Sequence of chain 1.A:
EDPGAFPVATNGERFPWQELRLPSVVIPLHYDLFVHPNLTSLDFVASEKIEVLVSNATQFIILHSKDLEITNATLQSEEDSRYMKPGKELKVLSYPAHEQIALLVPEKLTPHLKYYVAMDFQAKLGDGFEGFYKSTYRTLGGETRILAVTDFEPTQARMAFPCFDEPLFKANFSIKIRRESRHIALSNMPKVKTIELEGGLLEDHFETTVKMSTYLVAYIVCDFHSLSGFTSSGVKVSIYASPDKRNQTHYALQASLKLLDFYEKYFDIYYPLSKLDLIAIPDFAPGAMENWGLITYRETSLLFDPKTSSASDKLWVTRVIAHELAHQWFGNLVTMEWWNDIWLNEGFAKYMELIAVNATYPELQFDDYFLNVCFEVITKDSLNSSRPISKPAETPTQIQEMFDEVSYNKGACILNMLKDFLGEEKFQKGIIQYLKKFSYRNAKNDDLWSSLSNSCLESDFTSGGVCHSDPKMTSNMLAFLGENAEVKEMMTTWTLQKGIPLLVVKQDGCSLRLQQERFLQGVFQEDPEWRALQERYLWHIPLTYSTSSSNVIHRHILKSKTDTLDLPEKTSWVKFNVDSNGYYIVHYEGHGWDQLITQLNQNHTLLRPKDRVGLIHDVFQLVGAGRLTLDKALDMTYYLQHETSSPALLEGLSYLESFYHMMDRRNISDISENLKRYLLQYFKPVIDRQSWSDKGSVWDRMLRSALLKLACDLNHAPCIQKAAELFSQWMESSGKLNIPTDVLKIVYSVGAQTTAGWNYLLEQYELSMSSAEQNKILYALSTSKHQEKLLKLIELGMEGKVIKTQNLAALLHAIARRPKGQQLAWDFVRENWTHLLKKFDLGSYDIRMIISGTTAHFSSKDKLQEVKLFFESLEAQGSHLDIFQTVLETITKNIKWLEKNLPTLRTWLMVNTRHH

Binding-site contacts:
Ligand atom C5 contacts residue ASN119 of chain 1.A at 3.7 Å.
Ligand atom O5 contacts residue ASN119 of chain 1.A at 2.5 Å (h-bond).
Ligand atom C5 contacts residue ASP167 of chain 1.A at 4.3 Å.
Ligand atom O5 contacts residue ASP167 of chain 1.A at 3.5 Å (salt-bridge).
Ligand atom C1 contacts residue ASN119 of chain 1.A at 1.5 Å.
Ligand atom C6 contacts residue ASP167 of chain 1.A at 4.2 Å.
Ligand atom C2 contacts residue ASN119 of chain 1.A at 2.5 Å.
Ligand atom O6 contacts residue ASP167 of chain 1.A at 4.0 Å.
Ligand atom C4 contacts residue ASN119 of chain 1.A at 4.3 Å.
Ligand atom N2 contacts residue ASN119 of chain 1.A at 2.8 Å (h-bond).
Ligand atom O6 contacts residue ASN119 of chain 1.A at 4.0 Å.
Ligand atom C7 contacts residue ASN119 of chain 1.A at 4.1 Å.
Ligand atom C3 contacts residue ASN119 of chain 1.A at 3.8 Å.
Ligand atom C1 contacts residue ASP167 of chain 1.A at 4.3 Å.
Ligand atom O6 contacts residue THR121 of chain 1.A at 4.5 Å.

This small molecule binds to this protein.
Small molecule (SMILES): CC(=O)N[C@@H]1[C@@H](O)[C@H](O)[C@@H](CO)O[C@H]1O